Sequence of chain 1.D:
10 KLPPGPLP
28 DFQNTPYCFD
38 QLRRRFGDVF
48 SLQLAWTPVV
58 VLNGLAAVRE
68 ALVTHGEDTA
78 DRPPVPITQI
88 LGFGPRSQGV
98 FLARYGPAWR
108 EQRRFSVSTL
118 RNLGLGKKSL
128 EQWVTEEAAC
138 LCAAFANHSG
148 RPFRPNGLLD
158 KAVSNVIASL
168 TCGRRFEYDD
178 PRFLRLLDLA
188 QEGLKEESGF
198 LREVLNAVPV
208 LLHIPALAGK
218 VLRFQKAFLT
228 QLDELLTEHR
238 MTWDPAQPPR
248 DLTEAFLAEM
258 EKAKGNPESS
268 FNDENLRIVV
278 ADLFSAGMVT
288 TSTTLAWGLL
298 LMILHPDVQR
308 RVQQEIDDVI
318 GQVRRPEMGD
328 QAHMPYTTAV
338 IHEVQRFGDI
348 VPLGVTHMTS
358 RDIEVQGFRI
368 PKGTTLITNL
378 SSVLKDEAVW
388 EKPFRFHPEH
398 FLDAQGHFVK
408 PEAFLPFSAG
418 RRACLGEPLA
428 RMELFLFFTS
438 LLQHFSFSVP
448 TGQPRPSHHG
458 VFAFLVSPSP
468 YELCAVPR

Binding-site contacts:
Ligand atom CAP contacts residue ASP279 of chain 1.D at 3.3 Å.
Ligand atom CAM contacts residue ASP279 of chain 1.D at 3.4 Å.
Ligand atom CAG contacts residue ASP279 of chain 1.D at 3.7 Å.
Ligand atom CAT contacts residue PHE98 of chain 1.D at 3.7 Å (hydrophobic).
Ligand atom CAQ contacts residue SER282 of chain 1.D at 3.4 Å.
Ligand atom CAR contacts residue PHE98 of chain 1.D at 3.6 Å (hydrophobic).
Ligand atom SAX contacts residue GLN222 of chain 1.D at 3.4 Å.
Ligand atom CAD contacts residue PHE98 of chain 1.D at 3.7 Å (hydrophobic).
Ligand atom CAI contacts residue PHE98 of chain 1.D at 3.7 Å (hydrophobic).
Ligand atom CAM contacts residue GOL1 of chain 1.DA at 3.8 Å.
Ligand atom CAH contacts residue PHE98 of chain 1.D at 3.5 Å (hydrophobic).
Ligand atom CAO contacts residue SER282 of chain 1.D at 3.6 Å.
Ligand atom CAA contacts residue ASP279 of chain 1.D at 3.2 Å.
Ligand atom CAK contacts residue SER282 of chain 1.D at 3.3 Å.
Ligand atom NAV contacts residue ASP279 of chain 1.D at 2.5 Å (salt-bridge).
Ligand atom CAB contacts residue SER282 of chain 1.D at 3.4 Å.
Ligand atom CAB contacts residue PHE225 of chain 1.D at 3.7 Å (hydrophobic).
Ligand atom CAN contacts residue GLU194 of chain 1.D at 3.5 Å.
Ligand atom CAA contacts residue GOL1 of chain 1.DA at 3.5 Å.
Ligand atom CAH contacts residue GLU194 of chain 1.D at 3.2 Å.
Ligand atom CAB contacts residue ALA187 of chain 1.D at 3.6 Å (hydrophobic).
Ligand atom SAY contacts residue SER282 of chain 1.D at 3.6 Å.
Ligand atom CAP contacts residue GOL1 of chain 1.DA at 3.4 Å.
Ligand atom CAE contacts residue GLN222 of chain 1.D at 3.7 Å.
Ligand atom CAC contacts residue PHE98 of chain 1.D at 3.5 Å (hydrophobic).
Ligand atom CAJ contacts residue LEU191 of chain 1.D at 3.8 Å (hydrophobic).
Ligand atom CAG contacts residue SER282 of chain 1.D at 3.4 Å.
Ligand atom CAC contacts residue GLU194 of chain 1.D at 3.7 Å.
Ligand atom CAS contacts residue SER282 of chain 1.D at 3.6 Å.
Ligand atom CAD contacts residue RTZ1 of chain 1.BA at 3.8 Å.
Ligand atom CAA contacts residue LEU99 of chain 1.D at 3.5 Å (hydrophobic).
Ligand atom SAX contacts residue GLY190 of chain 1.D at 3.3 Å.
Ligand atom CAF contacts residue ASP279 of chain 1.D at 3.8 Å.
Ligand atom CAU contacts residue SER282 of chain 1.D at 3.5 Å.
Ligand atom SAX contacts residue LEU191 of chain 1.D at 3.6 Å.
Ligand atom CAJ contacts residue SER282 of chain 1.D at 3.5 Å.
Ligand atom CAK contacts residue LEU191 of chain 1.D at 3.7 Å (hydrophobic).
Ligand atom NAV contacts residue GOL1 of chain 1.DA at 3.7 Å.
Ligand atom NAW contacts residue GLU194 of chain 1.D at 3.7 Å.
Ligand atom CAL contacts residue ASP279 of chain 1.D at 3.4 Å.

A small-molecule ligand and the protein it binds are described below.
Small molecule (SMILES): CSc1ccc2c(c1)N(CC[C@H]1CCCCN1C)c1ccccc1S2